Binding-site contacts:
Ligand atom C02 contacts residue SER99 of chain 2.A at 4.3 Å.
Ligand atom C19 contacts residue ALA285 of chain 2.A at 4.3 Å (hydrophobic).
Ligand atom C29 contacts residue GLU288 of chain 2.A at 3.9 Å.
Ligand atom C20 contacts residue PHE284 of chain 2.A at 4.3 Å (hydrophobic).
Ligand atom N30 contacts residue PHE284 of chain 2.A at 4.5 Å.
Ligand atom N32 contacts residue TYR287 of chain 2.A at 3.9 Å.
Ligand atom N31 contacts residue PHE284 of chain 2.A at 4.3 Å.
Ligand atom C14 contacts residue ARG85 of chain 2.A at 4.2 Å.
Ligand atom C19 contacts residue HEM1 of chain 2.B at 3.6 Å.
Ligand atom C20 contacts residue ALA285 of chain 2.A at 3.3 Å (hydrophobic).
Ligand atom C01 contacts residue PHE284 of chain 2.A at 3.5 Å (hydrophobic).
Ligand atom O24 contacts residue LEU462 of chain 2.A at 4.3 Å.
Ligand atom C19 contacts residue SER99 of chain 2.A at 3.3 Å.
Ligand atom C14 contacts residue HEM1 of chain 2.B at 3.7 Å.
Ligand atom C33 contacts residue PHE88 of chain 2.A at 4.3 Å (hydrophobic).
Ligand atom C02 contacts residue ILE281 of chain 2.A at 3.9 Å (hydrophobic).
Ligand atom N32 contacts residue GLU288 of chain 2.A at 3.2 Å (salt-bridge).
Ligand atom N28 contacts residue GLU288 of chain 2.A at 3.8 Å.
Ligand atom C15 contacts residue HEM1 of chain 2.B at 3.8 Å.
Ligand atom C29 contacts residue LEU190 of chain 2.A at 3.7 Å (hydrophobic).
Ligand atom C15 contacts residue ARG85 of chain 2.A at 4.0 Å.
Ligand atom C12 contacts residue ALA350 of chain 2.A at 4.4 Å (hydrophobic).
Ligand atom C08 contacts residue ALA350 of chain 2.A at 4.4 Å (hydrophobic).
Ligand atom C07 contacts residue THR289 of chain 2.A at 4.4 Å.
Ligand atom C17 contacts residue SER99 of chain 2.A at 4.0 Å.
Ligand atom C16 contacts residue SER99 of chain 2.A at 4.3 Å.
Ligand atom O22 contacts residue PHE284 of chain 2.A at 3.9 Å.
Ligand atom C25 contacts residue PHE284 of chain 2.A at 3.6 Å (hydrophobic).
Ligand atom N32 contacts residue LEU190 of chain 2.A at 3.3 Å.
Ligand atom O18 contacts residue SER99 of chain 2.A at 2.7 Å (h-bond).
Ligand atom C23 contacts residue PHE284 of chain 2.A at 4.2 Å (hydrophobic).
Ligand atom S26 contacts residue LEU462 of chain 2.A at 3.9 Å.
Ligand atom O22 contacts residue ALA285 of chain 2.A at 4.4 Å.
Ligand atom N30 contacts residue LEU190 of chain 2.A at 3.5 Å.
Ligand atom C10 contacts residue HEM1 of chain 2.B at 4.2 Å.
Ligand atom C09 contacts residue HEM1 of chain 2.B at 3.3 Å.
Ligand atom C01 contacts residue ILE281 of chain 2.A at 3.8 Å (hydrophobic).
Ligand atom C08 contacts residue HEM1 of chain 2.B at 3.6 Å.
Ligand atom C20 contacts residue THR289 of chain 2.A at 4.0 Å.
Ligand atom O13 contacts residue ALA350 of chain 2.A at 3.7 Å.

This protein binds this small molecule.
Small molecule (SMILES): CC[C@]1(C)C[C@@H](OC(=O)CSc2n[nH]c(N)n2)[C@]2(C)[C@H](C)CC[C@]3(CCC(=O)[C@H]32)[C@@H](C)[C@@H]1O

Sequence of chain 2.A:
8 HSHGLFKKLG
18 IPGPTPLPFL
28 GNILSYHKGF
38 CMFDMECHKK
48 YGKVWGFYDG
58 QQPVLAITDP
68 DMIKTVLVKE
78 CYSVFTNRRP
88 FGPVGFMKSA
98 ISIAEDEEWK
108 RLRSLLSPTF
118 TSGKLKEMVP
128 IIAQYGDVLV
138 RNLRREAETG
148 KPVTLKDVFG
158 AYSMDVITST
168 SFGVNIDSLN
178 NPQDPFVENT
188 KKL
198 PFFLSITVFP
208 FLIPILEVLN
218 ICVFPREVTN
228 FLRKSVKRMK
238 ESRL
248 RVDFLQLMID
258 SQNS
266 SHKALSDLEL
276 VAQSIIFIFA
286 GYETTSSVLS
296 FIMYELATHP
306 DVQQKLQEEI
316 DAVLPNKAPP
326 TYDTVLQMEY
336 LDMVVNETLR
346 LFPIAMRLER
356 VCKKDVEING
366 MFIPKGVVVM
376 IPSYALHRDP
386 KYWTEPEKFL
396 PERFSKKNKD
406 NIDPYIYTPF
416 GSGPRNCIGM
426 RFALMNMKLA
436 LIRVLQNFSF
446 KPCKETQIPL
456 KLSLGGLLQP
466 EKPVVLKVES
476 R